This small molecule binds to this protein.
Small molecule (SMILES): OC[C@@H]1O[C@@H](O)[C@H](O)[C@H]1O

Sequence of chain 1.A:
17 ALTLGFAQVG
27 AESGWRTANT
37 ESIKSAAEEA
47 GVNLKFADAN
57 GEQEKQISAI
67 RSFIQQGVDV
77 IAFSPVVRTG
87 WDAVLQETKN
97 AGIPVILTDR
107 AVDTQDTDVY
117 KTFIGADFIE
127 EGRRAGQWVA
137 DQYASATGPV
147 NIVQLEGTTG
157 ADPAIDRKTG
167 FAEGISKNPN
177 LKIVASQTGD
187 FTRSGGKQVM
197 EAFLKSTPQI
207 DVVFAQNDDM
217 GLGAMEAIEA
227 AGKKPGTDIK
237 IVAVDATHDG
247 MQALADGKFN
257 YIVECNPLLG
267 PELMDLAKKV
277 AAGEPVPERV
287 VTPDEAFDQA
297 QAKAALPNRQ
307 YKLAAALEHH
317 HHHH

Binding-site contacts:
Ligand atom C5 contacts residue PRO159 of chain 1.A at 4.1 Å (hydrophobic).
Ligand atom O1 contacts residue ARG106 of chain 1.A at 3.2 Å (salt-bridge).
Ligand atom C4 contacts residue ARG106 of chain 1.A at 3.7 Å.
Ligand atom O3 contacts residue ARG163 of chain 1.A at 2.8 Å (salt-bridge).
Ligand atom C1 contacts residue GLU28 of chain 1.A at 4.2 Å.
Ligand atom O5 contacts residue ARG106 of chain 1.A at 2.8 Å (salt-bridge).
Ligand atom O2 contacts residue TRP31 of chain 1.A at 3.6 Å.
Ligand atom C3 contacts residue ARG163 of chain 1.A at 4.0 Å.
Ligand atom C2 contacts residue SER29 of chain 1.A at 3.6 Å.
Ligand atom O1 contacts residue ARG32 of chain 1.A at 3.8 Å.
Ligand atom C3 contacts residue TRP31 of chain 1.A at 4.1 Å (hydrophobic).
Ligand atom C2 contacts residue ASP241 of chain 1.A at 3.8 Å.
Ligand atom O5 contacts residue PRO159 of chain 1.A at 3.6 Å.
Ligand atom C1 contacts residue TRP31 of chain 1.A at 4.2 Å (hydrophobic).
Ligand atom O1 contacts residue GLU28 of chain 1.A at 3.1 Å (salt-bridge).
Ligand atom O3 contacts residue ASN213 of chain 1.A at 4.3 Å.
Ligand atom O5 contacts residue ASP105 of chain 1.A at 2.6 Å (salt-bridge).
Ligand atom C2 contacts residue ASN213 of chain 1.A at 3.6 Å.
Ligand atom C1 contacts residue ARG32 of chain 1.A at 3.8 Å.
Ligand atom O5 contacts residue ARG32 of chain 1.A at 4.0 Å.
Ligand atom O2 contacts residue ASP241 of chain 1.A at 2.7 Å (salt-bridge).
Ligand atom C2 contacts residue PHE187 of chain 1.A at 4.0 Å (hydrophobic).
Ligand atom O4 contacts residue ARG106 of chain 1.A at 2.8 Å (salt-bridge).
Ligand atom C1 contacts residue ARG106 of chain 1.A at 3.5 Å.
Ligand atom C3 contacts residue ASP241 of chain 1.A at 3.7 Å.
Ligand atom C5 contacts residue ARG106 of chain 1.A at 4.0 Å.
Ligand atom C4 contacts residue PHE187 of chain 1.A at 4.1 Å (hydrophobic).
Ligand atom C4 contacts residue PRO159 of chain 1.A at 4.2 Å (hydrophobic).
Ligand atom O2 contacts residue ASN213 of chain 1.A at 2.8 Å (h-bond).
Ligand atom C5 contacts residue TRP31 of chain 1.A at 4.1 Å (hydrophobic).
Ligand atom O2 contacts residue SER29 of chain 1.A at 3.0 Å (h-bond).
Ligand atom C1 contacts residue SER29 of chain 1.A at 3.2 Å.
Ligand atom O1 contacts residue SER29 of chain 1.A at 3.1 Å (h-bond).
Ligand atom O4 contacts residue ARG32 of chain 1.A at 3.3 Å (salt-bridge).
Ligand atom O4 contacts residue PHE187 of chain 1.A at 4.2 Å.
Ligand atom C5 contacts residue ASP105 of chain 1.A at 3.1 Å.
Ligand atom C1 contacts residue PHE187 of chain 1.A at 4.1 Å (hydrophobic).
Ligand atom O4 contacts residue TRP31 of chain 1.A at 4.2 Å.
Ligand atom O1 contacts residue PHE187 of chain 1.A at 3.5 Å.
Ligand atom O3 contacts residue ASP241 of chain 1.A at 2.8 Å (salt-bridge).